Binding-site contacts:
Ligand atom C4 contacts residue SER803 of chain 1.B at 4.3 Å.
Ligand atom C1 contacts residue SER803 of chain 1.B at 3.2 Å.
Ligand atom C5 contacts residue GLN804 of chain 1.B at 3.9 Å.
Ligand atom O6 contacts residue GLN804 of chain 1.B at 2.8 Å (h-bond).
Ligand atom N2 contacts residue ASN801 of chain 1.B at 2.8 Å (h-bond).
Ligand atom C5 contacts residue ASN801 of chain 1.B at 3.6 Å.
Ligand atom C3 contacts residue SER803 of chain 1.B at 4.2 Å.
Ligand atom C8 contacts residue ASN801 of chain 1.B at 4.0 Å.
Ligand atom C5 contacts residue SER803 of chain 1.B at 3.4 Å.
Ligand atom C7 contacts residue ASN801 of chain 1.B at 2.9 Å.
Ligand atom O7 contacts residue ASN801 of chain 1.B at 2.6 Å (h-bond).
Ligand atom O5 contacts residue SER803 of chain 1.B at 3.5 Å (h-bond).
Ligand atom C3 contacts residue ASN801 of chain 1.B at 3.7 Å.
Ligand atom O6 contacts residue ASN801 of chain 1.B at 4.5 Å.
Ligand atom C4 contacts residue ASN801 of chain 1.B at 4.2 Å.
Ligand atom C2 contacts residue ASN801 of chain 1.B at 2.4 Å.
Ligand atom C6 contacts residue GLN804 of chain 1.B at 3.2 Å.
Ligand atom C1 contacts residue ASN801 of chain 1.B at 1.4 Å.
Ligand atom O5 contacts residue ASN801 of chain 1.B at 2.4 Å (h-bond).
Ligand atom C6 contacts residue SER803 of chain 1.B at 4.3 Å.
Ligand atom O5 contacts residue GLN804 of chain 1.B at 3.8 Å.
Ligand atom C2 contacts residue SER803 of chain 1.B at 4.2 Å.

Sequence of chain 1.B:
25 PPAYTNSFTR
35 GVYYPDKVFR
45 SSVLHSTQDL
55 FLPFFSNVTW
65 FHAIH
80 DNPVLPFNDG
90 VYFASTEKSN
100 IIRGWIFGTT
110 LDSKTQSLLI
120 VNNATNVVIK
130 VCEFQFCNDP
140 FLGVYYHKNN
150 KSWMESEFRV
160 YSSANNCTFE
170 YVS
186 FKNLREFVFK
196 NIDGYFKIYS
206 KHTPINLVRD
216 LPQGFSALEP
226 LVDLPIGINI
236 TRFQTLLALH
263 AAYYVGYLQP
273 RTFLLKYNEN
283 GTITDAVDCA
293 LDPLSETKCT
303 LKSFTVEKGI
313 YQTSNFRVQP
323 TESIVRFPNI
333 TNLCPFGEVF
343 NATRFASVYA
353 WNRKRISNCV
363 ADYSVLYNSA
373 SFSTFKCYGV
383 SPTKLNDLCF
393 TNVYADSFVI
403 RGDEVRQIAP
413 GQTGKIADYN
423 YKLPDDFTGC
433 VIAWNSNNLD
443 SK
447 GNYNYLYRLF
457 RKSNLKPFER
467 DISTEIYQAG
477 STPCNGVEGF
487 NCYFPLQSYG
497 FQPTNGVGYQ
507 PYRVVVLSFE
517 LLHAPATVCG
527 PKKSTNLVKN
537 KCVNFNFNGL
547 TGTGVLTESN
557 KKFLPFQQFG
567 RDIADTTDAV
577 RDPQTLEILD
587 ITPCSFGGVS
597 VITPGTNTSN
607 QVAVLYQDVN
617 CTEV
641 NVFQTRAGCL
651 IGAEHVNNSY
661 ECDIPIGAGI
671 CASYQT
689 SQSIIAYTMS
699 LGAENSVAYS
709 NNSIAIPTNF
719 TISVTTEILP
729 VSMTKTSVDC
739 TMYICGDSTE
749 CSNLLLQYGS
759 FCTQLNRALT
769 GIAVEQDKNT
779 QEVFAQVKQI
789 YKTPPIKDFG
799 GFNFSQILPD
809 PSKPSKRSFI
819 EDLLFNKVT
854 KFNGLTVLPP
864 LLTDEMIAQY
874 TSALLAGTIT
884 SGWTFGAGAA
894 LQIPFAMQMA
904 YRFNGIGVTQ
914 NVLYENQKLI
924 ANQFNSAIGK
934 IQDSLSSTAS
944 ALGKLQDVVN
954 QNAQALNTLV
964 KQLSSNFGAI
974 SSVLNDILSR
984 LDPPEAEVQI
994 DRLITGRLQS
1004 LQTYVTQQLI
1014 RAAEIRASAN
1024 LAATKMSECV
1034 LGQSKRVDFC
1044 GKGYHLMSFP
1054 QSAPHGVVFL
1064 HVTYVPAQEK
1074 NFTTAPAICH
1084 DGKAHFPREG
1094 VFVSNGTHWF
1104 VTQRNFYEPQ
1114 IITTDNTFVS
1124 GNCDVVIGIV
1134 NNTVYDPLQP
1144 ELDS

This protein binds this small molecule.
Small molecule (SMILES): CC(=O)N[C@H]1[C@H](O[C@H]2[C@H](O)[C@@H](NC(C)=O)CO[C@@H]2CO)O[C@H](CO)[C@@H](O)[C@@H]1O